Sequence of chain 1.C:
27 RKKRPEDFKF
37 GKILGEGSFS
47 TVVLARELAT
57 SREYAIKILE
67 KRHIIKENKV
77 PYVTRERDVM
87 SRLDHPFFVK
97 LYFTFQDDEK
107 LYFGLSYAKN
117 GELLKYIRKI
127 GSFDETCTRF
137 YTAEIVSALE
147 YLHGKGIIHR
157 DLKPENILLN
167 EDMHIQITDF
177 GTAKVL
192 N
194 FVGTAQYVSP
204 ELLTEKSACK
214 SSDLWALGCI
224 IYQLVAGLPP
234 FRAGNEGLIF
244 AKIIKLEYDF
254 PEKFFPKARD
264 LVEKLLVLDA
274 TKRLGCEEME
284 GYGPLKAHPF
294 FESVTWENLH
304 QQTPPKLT

This protein binds this small molecule.
Small molecule (SMILES): C[C@H](NC(=O)[C@@H]1CCCN1C(=O)[C@@H](N)Cc1ccccc1)C(=O)N[C@@H](Cc1ccccc1)C(=O)N[C@@H](COP(=O)(O)O)C(=O)N[C@@H](Cc1ccc(O)cc1)C(N)=O

Binding-site contacts:
Ligand atom CE2 contacts residue VAL76 of chain 1.C at 3.5 Å (hydrophobic).
Ligand atom O contacts residue PHE99 of chain 1.C at 3.0 Å.
Ligand atom P contacts residue GLN102 of chain 1.C at 3.4 Å.
Ligand atom CD1 contacts residue GLN102 of chain 1.C at 4.0 Å.
Ligand atom CD2 contacts residue THR100 of chain 1.C at 3.9 Å.
Ligand atom CZ contacts residue TYR108 of chain 1.C at 4.0 Å (hydrophobic).
Ligand atom CZ contacts residue VAL76 of chain 1.C at 3.8 Å (hydrophobic).
Ligand atom CE1 contacts residue LYS67 of chain 1.C at 3.5 Å.
Ligand atom CE1 contacts residue LEU107 of chain 1.C at 3.8 Å (hydrophobic).
Ligand atom CD1 contacts residue LYS67 of chain 1.C at 3.8 Å.
Ligand atom O contacts residue THR100 of chain 1.C at 2.8 Å (h-bond).
Ligand atom CE1 contacts residue PHE101 of chain 1.C at 3.3 Å (hydrophobic).
Ligand atom CB contacts residue GLN102 of chain 1.C at 3.7 Å.
Ligand atom C contacts residue THR100 of chain 1.C at 3.4 Å.
Ligand atom C contacts residue THR100 of chain 1.C at 3.8 Å.
Ligand atom C contacts residue THR100 of chain 1.C at 3.7 Å.
Ligand atom O contacts residue ARG83 of chain 1.C at 3.8 Å.
Ligand atom CE2 contacts residue SER87 of chain 1.C at 4.0 Å.
Ligand atom OH contacts residue LEU97 of chain 1.C at 3.2 Å (h-bond).
Ligand atom O2P contacts residue GLN102 of chain 1.C at 3.0 Å (h-bond).
Ligand atom CB contacts residue THR100 of chain 1.C at 3.6 Å.
Ligand atom O contacts residue THR100 of chain 1.C at 2.6 Å (h-bond).
Ligand atom OG contacts residue PHE101 of chain 1.C at 4.0 Å.
Ligand atom C contacts residue GLN102 of chain 1.C at 3.8 Å.
Ligand atom CE1 contacts residue THR100 of chain 1.C at 3.6 Å.
Ligand atom CE2 contacts residue PHE109 of chain 1.C at 3.7 Å (hydrophobic).
Ligand atom CA contacts residue THR100 of chain 1.C at 3.7 Å.
Ligand atom CE1 contacts residue TYR108 of chain 1.C at 4.0 Å (hydrophobic).
Ligand atom O contacts residue GLN102 of chain 1.C at 2.7 Å (h-bond).
Ligand atom CZ contacts residue THR100 of chain 1.C at 3.8 Å.
Ligand atom OH contacts residue SER87 of chain 1.C at 3.8 Å.
Ligand atom N contacts residue THR100 of chain 1.C at 2.9 Å (h-bond).
Ligand atom O1P contacts residue GLN102 of chain 1.C at 2.7 Å (h-bond).
Ligand atom O contacts residue ARG83 of chain 1.C at 3.4 Å.
Ligand atom CA contacts residue THR100 of chain 1.C at 3.5 Å.
Ligand atom CD2 contacts residue LEU107 of chain 1.C at 3.9 Å (hydrophobic).
Ligand atom CE2 contacts residue LEU107 of chain 1.C at 3.8 Å (hydrophobic).
Ligand atom CZ contacts residue PHE109 of chain 1.C at 3.9 Å (hydrophobic).
Ligand atom CE2 contacts residue LEU97 of chain 1.C at 3.9 Å (hydrophobic).
Ligand atom CZ contacts residue LYS67 of chain 1.C at 4.0 Å.